Sequence of chain 1.A:
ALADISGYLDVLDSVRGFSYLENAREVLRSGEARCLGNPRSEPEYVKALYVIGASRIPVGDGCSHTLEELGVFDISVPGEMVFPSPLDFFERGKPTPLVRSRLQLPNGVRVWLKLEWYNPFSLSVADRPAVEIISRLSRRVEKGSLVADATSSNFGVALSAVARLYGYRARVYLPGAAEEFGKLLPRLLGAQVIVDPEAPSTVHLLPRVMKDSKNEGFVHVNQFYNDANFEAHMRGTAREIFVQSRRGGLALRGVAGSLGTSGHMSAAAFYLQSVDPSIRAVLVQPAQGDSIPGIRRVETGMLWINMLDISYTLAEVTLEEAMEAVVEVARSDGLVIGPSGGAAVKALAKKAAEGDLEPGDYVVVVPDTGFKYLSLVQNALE

The small molecule below binds the protein below.
Small molecule (SMILES): CC(=O)OC[C@H](N)C(=O)O

Binding-site contacts:
Ligand atom C contacts residue PHE156 of chain 1.A at 3.4 Å (hydrophobic).
Ligand atom C1A contacts residue GLY261 of chain 1.A at 3.7 Å.
Ligand atom OXT contacts residue SER154 of chain 1.A at 3.5 Å (h-bond).
Ligand atom CB contacts residue GLN224 of chain 1.A at 3.7 Å.
Ligand atom CB contacts residue SER153 of chain 1.A at 3.8 Å.
Ligand atom C2A contacts residue THR203 of chain 1.A at 3.3 Å.
Ligand atom C contacts residue GLN224 of chain 1.A at 3.6 Å.
Ligand atom OAC contacts residue PHE225 of chain 1.A at 3.4 Å.
Ligand atom OXT contacts residue PLP1 of chain 1.C at 3.6 Å (h-bond).
Ligand atom C1A contacts residue GLY295 of chain 1.A at 3.6 Å.
Ligand atom OG contacts residue GLY295 of chain 1.A at 3.6 Å.
Ligand atom N contacts residue SER153 of chain 1.A at 3.2 Å (h-bond).
Ligand atom C contacts residue THR152 of chain 1.A at 3.2 Å.
Ligand atom O contacts residue THR152 of chain 1.A at 2.6 Å (h-bond).
Ligand atom CA contacts residue GLN224 of chain 1.A at 3.6 Å.
Ligand atom N contacts residue PLP1 of chain 1.C at 1.7 Å.
Ligand atom OAC contacts residue THR262 of chain 1.A at 3.0 Å (h-bond).
Ligand atom OG contacts residue PLP1 of chain 1.C at 4.0 Å.
Ligand atom OAC contacts residue GLY295 of chain 1.A at 4.0 Å.
Ligand atom C1A contacts residue PHE225 of chain 1.A at 4.0 Å (hydrophobic).
Ligand atom OG contacts residue SER153 of chain 1.A at 2.9 Å (h-bond).
Ligand atom O contacts residue PHE156 of chain 1.A at 3.3 Å.
Ligand atom C1A contacts residue THR262 of chain 1.A at 4.1 Å.
Ligand atom OXT contacts residue THR152 of chain 1.A at 3.1 Å (h-bond).
Ligand atom O contacts residue GLN224 of chain 1.A at 2.8 Å (h-bond).
Ligand atom N contacts residue GLY295 of chain 1.A at 3.8 Å.
Ligand atom O contacts residue SER153 of chain 1.A at 2.8 Å (h-bond).
Ligand atom C contacts residue SER153 of chain 1.A at 3.0 Å.
Ligand atom CB contacts residue PLP1 of chain 1.C at 3.3 Å.
Ligand atom C1A contacts residue SER153 of chain 1.A at 4.0 Å.
Ligand atom C contacts residue PLP1 of chain 1.C at 3.9 Å.
Ligand atom C2A contacts residue GLY295 of chain 1.A at 3.9 Å.
Ligand atom OXT contacts residue PHE156 of chain 1.A at 2.9 Å (h-bond).
Ligand atom CA contacts residue PLP1 of chain 1.C at 2.6 Å.
Ligand atom CB contacts residue THR262 of chain 1.A at 4.1 Å.
Ligand atom OXT contacts residue SER153 of chain 1.A at 3.0 Å (h-bond).
Ligand atom OXT contacts residue ASN155 of chain 1.A at 3.1 Å (h-bond).
Ligand atom CA contacts residue SER153 of chain 1.A at 3.5 Å.
Ligand atom OAC contacts residue GLY261 of chain 1.A at 2.9 Å.
Ligand atom C2A contacts residue SER153 of chain 1.A at 4.0 Å.